Sequence of chain 1.A:
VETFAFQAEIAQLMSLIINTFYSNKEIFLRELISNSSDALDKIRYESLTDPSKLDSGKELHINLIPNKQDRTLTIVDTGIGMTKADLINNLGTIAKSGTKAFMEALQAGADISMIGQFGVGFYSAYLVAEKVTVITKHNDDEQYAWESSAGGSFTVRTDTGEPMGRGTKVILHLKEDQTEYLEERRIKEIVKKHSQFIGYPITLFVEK

A small-molecule ligand and the protein it binds are described below.
Small molecule (SMILES): COc1ccc(-c2c(-c3cc(Cl)c(O)cc3O)noc2NC(C)=O)cc1

Binding-site contacts:
Ligand atom N11 contacts residue ALA39 of chain 1.A at 3.5 Å.
Ligand atom N11 contacts residue MET82 of chain 1.A at 3.6 Å.
Ligand atom C26 contacts residue ASN35 of chain 1.A at 3.4 Å.
Ligand atom N11 contacts residue THR168 of chain 1.A at 3.4 Å (h-bond).
Ligand atom C24 contacts residue ASN35 of chain 1.A at 3.6 Å.
Ligand atom O07 contacts residue SER36 of chain 1.A at 3.7 Å.
Ligand atom O12 contacts residue ALA39 of chain 1.A at 3.6 Å.
Ligand atom C13 contacts residue ALA39 of chain 1.A at 3.9 Å (hydrophobic).
Ligand atom C20 contacts residue LEU91 of chain 1.A at 3.8 Å (hydrophobic).
Ligand atom CL9 contacts residue ASN35 of chain 1.A at 3.5 Å.
Ligand atom C13 contacts residue MET82 of chain 1.A at 3.7 Å (hydrophobic).
Ligand atom C26 contacts residue GLY119 of chain 1.A at 3.9 Å.
Ligand atom C06 contacts residue ASN35 of chain 1.A at 3.7 Å.
Ligand atom O08 contacts residue VAL170 of chain 1.A at 3.5 Å.
Ligand atom C05 contacts residue MET82 of chain 1.A at 3.5 Å (hydrophobic).
Ligand atom C02 contacts residue ASP77 of chain 1.A at 3.5 Å.
Ligand atom CL9 contacts residue PHE122 of chain 1.A at 3.3 Å.
Ligand atom N11 contacts residue GLY81 of chain 1.A at 3.9 Å.
Ligand atom C02 contacts residue ASN35 of chain 1.A at 3.9 Å.
Ligand atom C03 contacts residue ASN35 of chain 1.A at 3.8 Å.
Ligand atom O08 contacts residue ASN35 of chain 1.A at 3.7 Å.
Ligand atom C18 contacts residue LYS42 of chain 1.A at 3.6 Å.
Ligand atom C03 contacts residue ASP77 of chain 1.A at 3.5 Å.
Ligand atom O12 contacts residue MET82 of chain 1.A at 3.5 Å.
Ligand atom O07 contacts residue ALA39 of chain 1.A at 3.3 Å.
Ligand atom C13 contacts residue ILE80 of chain 1.A at 3.9 Å (hydrophobic).
Ligand atom C10 contacts residue ALA39 of chain 1.A at 3.7 Å (hydrophobic).
Ligand atom O07 contacts residue THR168 of chain 1.A at 3.6 Å.
Ligand atom O12 contacts residue GLY81 of chain 1.A at 3.2 Å (h-bond).
Ligand atom N16 contacts residue ILE80 of chain 1.A at 3.7 Å.
Ligand atom C04 contacts residue MET82 of chain 1.A at 3.9 Å (hydrophobic).
Ligand atom O07 contacts residue ASP77 of chain 1.A at 2.7 Å (salt-bridge).
Ligand atom O12 contacts residue ILE80 of chain 1.A at 3.6 Å.
Ligand atom C10 contacts residue MET82 of chain 1.A at 3.9 Å (hydrophobic).
Ligand atom C03 contacts residue THR168 of chain 1.A at 3.9 Å.
Ligand atom C23 contacts residue ASN35 of chain 1.A at 3.6 Å.
Ligand atom O08 contacts residue LEU32 of chain 1.A at 3.8 Å.
Ligand atom C01 contacts residue ASN35 of chain 1.A at 3.5 Å.
Ligand atom C02 contacts residue SER36 of chain 1.A at 3.8 Å.
Ligand atom O07 contacts residue ASN35 of chain 1.A at 3.9 Å.